Sequence of chain 1.B:
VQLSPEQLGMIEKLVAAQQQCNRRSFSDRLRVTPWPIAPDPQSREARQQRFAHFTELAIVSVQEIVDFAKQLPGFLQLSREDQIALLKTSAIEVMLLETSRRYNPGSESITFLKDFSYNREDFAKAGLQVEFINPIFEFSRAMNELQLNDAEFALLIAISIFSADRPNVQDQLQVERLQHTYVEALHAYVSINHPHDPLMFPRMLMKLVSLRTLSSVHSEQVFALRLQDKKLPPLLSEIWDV

This small molecule binds to this protein.
Small molecule (SMILES): COc1ccc(NC2=C(c3ccccc3)C(=O)N(Cc3ccccc3)C2=O)cc1

Binding-site contacts:
Ligand atom C19 contacts residue LEU128 of chain 1.B at 3.7 Å (hydrophobic).
Ligand atom C24 contacts residue PHE123 of chain 1.B at 3.8 Å (hydrophobic).
Ligand atom C23 contacts residue PHE123 of chain 1.B at 3.9 Å (hydrophobic).
Ligand atom C18 contacts residue GLY127 of chain 1.B at 3.8 Å.
Ligand atom C17 contacts residue LEU128 of chain 1.B at 3.7 Å (hydrophobic).
Ligand atom C13 contacts residue TRP240 of chain 1.B at 3.9 Å (hydrophobic).
Ligand atom C4 contacts residue SER61 of chain 1.B at 3.6 Å.
Ligand atom C3 contacts residue SER61 of chain 1.B at 3.9 Å.
Ligand atom C25 contacts residue LEU96 of chain 1.B at 3.8 Å (hydrophobic).
Ligand atom C20 contacts residue ALA58 of chain 1.B at 3.9 Å (hydrophobic).
Ligand atom O2 contacts residue SER61 of chain 1.B at 3.3 Å (h-bond).
Ligand atom C26 contacts residue ILE92 of chain 1.B at 3.9 Å (hydrophobic).
Ligand atom C1 contacts residue SER61 of chain 1.B at 3.8 Å.
Ligand atom C1 contacts residue THR99 of chain 1.B at 3.9 Å.
Ligand atom C4 contacts residue MET95 of chain 1.B at 3.8 Å (hydrophobic).
Ligand atom C1 contacts residue MET95 of chain 1.B at 3.8 Å (hydrophobic).
Ligand atom C18 contacts residue ALA126 of chain 1.B at 3.8 Å (hydrophobic).
Ligand atom C5 contacts residue ALA58 of chain 1.B at 3.4 Å (hydrophobic).
Ligand atom O21 contacts residue ALA58 of chain 1.B at 3.6 Å.
Ligand atom C17 contacts residue GLY127 of chain 1.B at 3.5 Å.
Ligand atom C6 contacts residue ALA58 of chain 1.B at 3.8 Å (hydrophobic).
Ligand atom C18 contacts residue PHE51 of chain 1.B at 3.6 Å (hydrophobic).
Ligand atom N7 contacts residue PHE54 of chain 1.B at 3.3 Å (h-bond).
Ligand atom C6 contacts residue PHE54 of chain 1.B at 3.8 Å (hydrophobic).
Ligand atom C19 contacts residue PHE51 of chain 1.B at 4.0 Å (hydrophobic).
Ligand atom C5 contacts residue MET95 of chain 1.B at 3.7 Å (hydrophobic).
Ligand atom O11 contacts residue HIS218 of chain 1.B at 3.2 Å.
Ligand atom O21 contacts residue THR55 of chain 1.B at 3.2 Å.
Ligand atom O11 contacts residue PHE132 of chain 1.B at 3.8 Å.
Ligand atom C8 contacts residue ALA58 of chain 1.B at 3.9 Å (hydrophobic).
Ligand atom C1 contacts residue PHE112 of chain 1.B at 3.8 Å (hydrophobic).
Ligand atom C14 contacts residue LEU128 of chain 1.B at 3.9 Å (hydrophobic).
Ligand atom C16 contacts residue LEU225 of chain 1.B at 3.9 Å (hydrophobic).
Ligand atom C25 contacts residue THR99 of chain 1.B at 3.7 Å.
Ligand atom O21 contacts residue PHE54 of chain 1.B at 3.4 Å (h-bond).
Ligand atom C16 contacts residue GLN221 of chain 1.B at 3.8 Å.
Ligand atom N7 contacts residue ALA58 of chain 1.B at 3.7 Å.
Ligand atom C18 contacts residue LEU128 of chain 1.B at 3.7 Å (hydrophobic).
Ligand atom C4 contacts residue ALA58 of chain 1.B at 3.9 Å (hydrophobic).
Ligand atom C29 contacts residue PHE112 of chain 1.B at 3.5 Å (hydrophobic).